Sequence of chain 1.D:
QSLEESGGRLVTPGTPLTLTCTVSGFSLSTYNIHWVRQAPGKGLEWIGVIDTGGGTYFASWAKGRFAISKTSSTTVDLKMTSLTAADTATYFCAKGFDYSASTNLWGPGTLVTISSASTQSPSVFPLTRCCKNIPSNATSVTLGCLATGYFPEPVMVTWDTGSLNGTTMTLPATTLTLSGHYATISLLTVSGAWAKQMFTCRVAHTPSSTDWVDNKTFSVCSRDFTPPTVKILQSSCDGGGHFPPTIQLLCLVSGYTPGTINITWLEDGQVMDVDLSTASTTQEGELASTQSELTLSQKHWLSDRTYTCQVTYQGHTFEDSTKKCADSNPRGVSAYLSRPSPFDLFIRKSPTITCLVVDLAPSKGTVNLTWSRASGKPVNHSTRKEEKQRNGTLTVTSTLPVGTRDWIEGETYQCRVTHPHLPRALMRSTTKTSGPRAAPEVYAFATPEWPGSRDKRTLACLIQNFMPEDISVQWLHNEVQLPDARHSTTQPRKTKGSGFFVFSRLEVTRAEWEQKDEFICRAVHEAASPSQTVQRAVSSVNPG

The protein below binds the small molecule below.
Small molecule (SMILES): CC(=O)N[C@@H]1[C@@H](O)[C@H](O)[C@@H](CO)O[C@H]1O

Binding-site contacts:
Ligand atom N2 contacts residue GLY166 of chain 1.D at 4.2 Å.
Ligand atom C8 contacts residue THR189 of chain 1.D at 4.0 Å.
Ligand atom O7 contacts residue GLY166 of chain 1.D at 4.3 Å.
Ligand atom O7 contacts residue SER191 of chain 1.D at 4.4 Å.
Ligand atom N2 contacts residue ASN165 of chain 1.D at 2.8 Å (h-bond).
Ligand atom O3 contacts residue SER191 of chain 1.D at 4.3 Å.
Ligand atom C5 contacts residue ASN165 of chain 1.D at 3.8 Å.
Ligand atom C7 contacts residue SER191 of chain 1.D at 4.0 Å.
Ligand atom C3 contacts residue ASN165 of chain 1.D at 3.9 Å.
Ligand atom C7 contacts residue GLY166 of chain 1.D at 3.8 Å.
Ligand atom C2 contacts residue ASN165 of chain 1.D at 2.6 Å.
Ligand atom O7 contacts residue ASN165 of chain 1.D at 4.4 Å.
Ligand atom C8 contacts residue ASN165 of chain 1.D at 3.9 Å.
Ligand atom C8 contacts residue SER191 of chain 1.D at 3.4 Å.
Ligand atom C8 contacts residue VAL190 of chain 1.D at 3.7 Å (hydrophobic).
Ligand atom O5 contacts residue ASN165 of chain 1.D at 2.5 Å (h-bond).
Ligand atom C1 contacts residue ASN165 of chain 1.D at 1.5 Å.
Ligand atom C7 contacts residue ASN165 of chain 1.D at 3.6 Å.
Ligand atom C8 contacts residue GLY166 of chain 1.D at 3.6 Å.
Ligand atom C4 contacts residue ASN165 of chain 1.D at 4.4 Å.